This protein binds this small molecule.
Small molecule (SMILES): CCOC(=O)c1cncn1[C@H](C)c1ccccc1

Sequence of chain 1.A:
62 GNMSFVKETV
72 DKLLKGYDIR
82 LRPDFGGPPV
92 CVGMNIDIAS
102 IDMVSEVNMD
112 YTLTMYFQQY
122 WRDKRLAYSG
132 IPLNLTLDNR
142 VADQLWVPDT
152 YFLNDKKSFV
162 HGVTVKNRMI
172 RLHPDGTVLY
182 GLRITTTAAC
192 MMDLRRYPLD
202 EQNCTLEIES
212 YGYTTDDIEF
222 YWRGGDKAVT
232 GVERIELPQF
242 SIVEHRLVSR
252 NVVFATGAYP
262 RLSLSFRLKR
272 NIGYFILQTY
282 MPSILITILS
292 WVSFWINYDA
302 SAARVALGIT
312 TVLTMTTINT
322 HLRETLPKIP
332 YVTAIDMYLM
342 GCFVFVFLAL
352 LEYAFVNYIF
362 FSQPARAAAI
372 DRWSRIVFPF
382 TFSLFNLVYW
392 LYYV

Sequence of chain 2.A:
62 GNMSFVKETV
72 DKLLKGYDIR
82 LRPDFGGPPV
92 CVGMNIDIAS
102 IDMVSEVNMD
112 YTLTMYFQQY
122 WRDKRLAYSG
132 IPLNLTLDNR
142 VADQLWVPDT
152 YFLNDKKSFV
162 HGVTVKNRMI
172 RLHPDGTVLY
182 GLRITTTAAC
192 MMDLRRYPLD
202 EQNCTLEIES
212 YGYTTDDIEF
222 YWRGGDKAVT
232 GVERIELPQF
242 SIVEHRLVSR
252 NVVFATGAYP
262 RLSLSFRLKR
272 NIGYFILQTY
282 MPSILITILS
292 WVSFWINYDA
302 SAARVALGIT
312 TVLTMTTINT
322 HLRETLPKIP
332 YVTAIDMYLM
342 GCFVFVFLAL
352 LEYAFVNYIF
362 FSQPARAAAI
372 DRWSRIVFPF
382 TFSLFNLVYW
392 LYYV

Binding-site contacts:
Ligand atom O01 contacts residue MET282 of chain 2.A at 4.1 Å.
Ligand atom C15 contacts residue LEU278 of chain 2.A at 2.9 Å (hydrophobic).
Ligand atom C09 contacts residue PHE344 of chain 1.A at 4.1 Å (hydrophobic).
Ligand atom C18 contacts residue LEU286 of chain 2.A at 3.8 Å (hydrophobic).
Ligand atom C15 contacts residue ASN320 of chain 1.A at 3.7 Å.
Ligand atom C13 contacts residue LEU286 of chain 2.A at 4.2 Å (hydrophobic).
Ligand atom C18 contacts residue PHE344 of chain 1.A at 3.9 Å (hydrophobic).
Ligand atom C11 contacts residue ASN320 of chain 1.A at 4.0 Å.
Ligand atom C12 contacts residue PRO283 of chain 2.A at 4.1 Å (hydrophobic).
Ligand atom C17 contacts residue LEU286 of chain 2.A at 3.8 Å (hydrophobic).
Ligand atom C08 contacts residue LEU286 of chain 2.A at 4.2 Å (hydrophobic).
Ligand atom C12 contacts residue LEU286 of chain 2.A at 3.5 Å (hydrophobic).
Ligand atom C11 contacts residue LEU278 of chain 2.A at 3.8 Å (hydrophobic).
Ligand atom N04 contacts residue PHE344 of chain 1.A at 4.0 Å.
Ligand atom C14 contacts residue ASP337 of chain 1.A at 3.9 Å.
Ligand atom O02 contacts residue MET341 of chain 1.A at 3.3 Å.
Ligand atom C15 contacts residue GLN279 of chain 2.A at 3.7 Å.
Ligand atom C14 contacts residue ASN320 of chain 1.A at 3.9 Å.
Ligand atom C16 contacts residue GLN279 of chain 2.A at 3.4 Å.
Ligand atom C12 contacts residue PHE344 of chain 1.A at 3.9 Å (hydrophobic).
Ligand atom C07 contacts residue MET316 of chain 1.A at 3.8 Å (hydrophobic).
Ligand atom C14 contacts residue MET341 of chain 1.A at 4.0 Å (hydrophobic).
Ligand atom N04 contacts residue PRO283 of chain 2.A at 3.7 Å.
Ligand atom C16 contacts residue ASN320 of chain 1.A at 3.8 Å.
Ligand atom C17 contacts residue MET282 of chain 2.A at 3.9 Å (hydrophobic).
Ligand atom C07 contacts residue PHE344 of chain 1.A at 4.1 Å (hydrophobic).
Ligand atom C07 contacts residue THR317 of chain 1.A at 4.0 Å.
Ligand atom O01 contacts residue PHE344 of chain 1.A at 3.7 Å.
Ligand atom O02 contacts residue PHE344 of chain 1.A at 3.7 Å.
Ligand atom C05 contacts residue PHE344 of chain 1.A at 4.2 Å (hydrophobic).
Ligand atom C10 contacts residue LEU340 of chain 1.A at 3.9 Å (hydrophobic).
Ligand atom C13 contacts residue PHE344 of chain 1.A at 3.6 Å (hydrophobic).
Ligand atom N03 contacts residue PHE344 of chain 1.A at 3.9 Å.
Ligand atom C10 contacts residue MET341 of chain 1.A at 4.0 Å (hydrophobic).
Ligand atom C16 contacts residue LEU278 of chain 2.A at 3.5 Å (hydrophobic).
Ligand atom C16 contacts residue ASP337 of chain 1.A at 4.3 Å.
Ligand atom C18 contacts residue VAL345 of chain 1.A at 3.7 Å (hydrophobic).
Ligand atom C07 contacts residue ASN320 of chain 1.A at 4.1 Å.
Ligand atom O01 contacts residue LEU286 of chain 2.A at 3.1 Å.
Ligand atom C08 contacts residue PHE344 of chain 1.A at 3.8 Å (hydrophobic).